The protein below binds the small molecule below.
Small molecule (SMILES): Nc1ncnc2c1ncn2[C@@H]1O[C@H](CO)[C@@H](O)[C@H]1O

Binding-site contacts:
Ligand atom N3 contacts residue LEU71 of chain 1.C at 3.9 Å.
Ligand atom C1' contacts residue PHE56 of chain 1.C at 3.1 Å (hydrophobic).
Ligand atom N1 contacts residue TYR193 of chain 1.C at 3.6 Å.
Ligand atom C5 contacts residue PHE56 of chain 1.C at 4.0 Å (hydrophobic).
Ligand atom O2' contacts residue TYR193 of chain 1.C at 3.1 Å.
Ligand atom O2' contacts residue ASP46 of chain 1.C at 3.9 Å.
Ligand atom O5' contacts residue GLY113 of chain 1.C at 2.5 Å (h-bond).
Ligand atom C1' contacts residue ASP46 of chain 1.C at 3.4 Å.
Ligand atom C5 contacts residue TYR70 of chain 1.C at 4.2 Å (hydrophobic).
Ligand atom C5' contacts residue TRP77 of chain 1.C at 3.5 Å (hydrophobic).
Ligand atom C2' contacts residue ASP46 of chain 1.C at 3.5 Å.
Ligand atom N9 contacts residue TYR193 of chain 1.C at 4.0 Å.
Ligand atom N3 contacts residue TYR193 of chain 1.C at 3.6 Å.
Ligand atom C6 contacts residue TYR193 of chain 1.C at 3.5 Å (hydrophobic).
Ligand atom N6 contacts residue TYR193 of chain 1.C at 3.5 Å.
Ligand atom N7 contacts residue TYR193 of chain 1.C at 3.7 Å.
Ligand atom C2' contacts residue TYR193 of chain 1.C at 4.2 Å (hydrophobic).
Ligand atom O5' contacts residue ARG114 of chain 1.C at 3.7 Å.
Ligand atom C8 contacts residue PHE56 of chain 1.C at 3.1 Å (hydrophobic).
Ligand atom N7 contacts residue PHE56 of chain 1.C at 3.4 Å.
Ligand atom O4' contacts residue PHE56 of chain 1.C at 3.0 Å.
Ligand atom C5' contacts residue ARG114 of chain 1.C at 3.5 Å.
Ligand atom C4 contacts residue LEU71 of chain 1.C at 4.0 Å (hydrophobic).
Ligand atom C2 contacts residue TYR193 of chain 1.C at 3.7 Å (hydrophobic).
Ligand atom N9 contacts residue PHE56 of chain 1.C at 3.3 Å.
Ligand atom O4' contacts residue LEU71 of chain 1.C at 4.0 Å.
Ligand atom O5' contacts residue ASP145 of chain 1.C at 3.5 Å.
Ligand atom C6 contacts residue LEU71 of chain 1.C at 4.0 Å (hydrophobic).
Ligand atom C5 contacts residue TYR193 of chain 1.C at 3.6 Å (hydrophobic).
Ligand atom O4' contacts residue TRP77 of chain 1.C at 3.8 Å.
Ligand atom C2 contacts residue LEU71 of chain 1.C at 3.4 Å (hydrophobic).
Ligand atom N1 contacts residue LEU71 of chain 1.C at 3.4 Å.
Ligand atom C4 contacts residue TYR193 of chain 1.C at 3.6 Å (hydrophobic).
Ligand atom N6 contacts residue THR192 of chain 1.C at 3.6 Å (h-bond).
Ligand atom C5' contacts residue GLY113 of chain 1.C at 3.0 Å.
Ligand atom O4' contacts residue ASP46 of chain 1.C at 4.2 Å.
Ligand atom N6 contacts residue TYR70 of chain 1.C at 3.6 Å (h-bond).
Ligand atom O3' contacts residue TYR193 of chain 1.C at 3.4 Å.
Ligand atom C6 contacts residue TYR70 of chain 1.C at 3.9 Å (hydrophobic).
Ligand atom C4 contacts residue PHE56 of chain 1.C at 3.9 Å (hydrophobic).

Sequence of chain 1.C:
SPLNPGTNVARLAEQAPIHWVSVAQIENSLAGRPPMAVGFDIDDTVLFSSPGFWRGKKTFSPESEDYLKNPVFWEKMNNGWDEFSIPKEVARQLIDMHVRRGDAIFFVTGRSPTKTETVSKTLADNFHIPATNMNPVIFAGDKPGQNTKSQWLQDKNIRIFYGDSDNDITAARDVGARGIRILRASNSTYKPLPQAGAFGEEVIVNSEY